Sequence of chain 1.D:
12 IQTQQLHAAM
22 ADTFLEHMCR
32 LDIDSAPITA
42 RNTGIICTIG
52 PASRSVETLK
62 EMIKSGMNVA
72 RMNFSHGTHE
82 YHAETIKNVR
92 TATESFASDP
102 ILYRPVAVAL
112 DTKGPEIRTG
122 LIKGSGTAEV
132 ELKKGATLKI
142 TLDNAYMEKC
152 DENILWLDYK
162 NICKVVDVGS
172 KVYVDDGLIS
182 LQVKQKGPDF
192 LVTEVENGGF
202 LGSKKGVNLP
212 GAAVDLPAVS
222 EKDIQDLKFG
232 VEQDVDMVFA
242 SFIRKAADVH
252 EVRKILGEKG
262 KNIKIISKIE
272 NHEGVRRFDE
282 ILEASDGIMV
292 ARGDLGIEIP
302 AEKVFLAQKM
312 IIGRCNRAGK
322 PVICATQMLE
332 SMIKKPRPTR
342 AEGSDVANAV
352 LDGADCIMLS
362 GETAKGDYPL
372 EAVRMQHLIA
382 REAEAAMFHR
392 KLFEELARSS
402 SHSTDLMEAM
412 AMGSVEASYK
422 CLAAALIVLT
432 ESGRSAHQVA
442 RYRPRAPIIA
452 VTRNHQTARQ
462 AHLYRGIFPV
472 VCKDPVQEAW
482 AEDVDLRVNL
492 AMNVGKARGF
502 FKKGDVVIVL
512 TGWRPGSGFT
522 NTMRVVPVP

The small molecule below binds the protein below.
Small molecule (SMILES): O=C([O-])C(=O)[O-]

Binding-site contacts:
Ligand atom O2 contacts residue GLY294 of chain 1.D at 3.0 Å (h-bond).
Ligand atom O4 contacts residue GLU271 of chain 1.D at 3.3 Å (salt-bridge).
Ligand atom O1 contacts residue LYS269 of chain 1.D at 3.6 Å.
Ligand atom O4 contacts residue MG1 of chain 1.X at 2.1 Å.
Ligand atom O3 contacts residue MG1 of chain 1.X at 2.0 Å.
Ligand atom O2 contacts residue ALA292 of chain 1.D at 3.4 Å.
Ligand atom O3 contacts residue GLU271 of chain 1.D at 3.4 Å (salt-bridge).
Ligand atom C2 contacts residue GLY294 of chain 1.D at 3.7 Å.
Ligand atom C1 contacts residue GLU271 of chain 1.D at 4.0 Å.
Ligand atom O3 contacts residue ARG72 of chain 1.D at 3.9 Å.
Ligand atom C1 contacts residue ALA292 of chain 1.D at 3.7 Å (hydrophobic).
Ligand atom C1 contacts residue MET290 of chain 1.D at 3.4 Å (hydrophobic).
Ligand atom O4 contacts residue ALA292 of chain 1.D at 3.7 Å.
Ligand atom O1 contacts residue MET359 of chain 1.D at 3.5 Å.
Ligand atom C2 contacts residue THR327 of chain 1.D at 3.4 Å.
Ligand atom O2 contacts residue ARG293 of chain 1.D at 3.6 Å (salt-bridge).
Ligand atom C1 contacts residue THR327 of chain 1.D at 4.0 Å.
Ligand atom O1 contacts residue ARG72 of chain 1.D at 3.6 Å.
Ligand atom O1 contacts residue MET290 of chain 1.D at 2.8 Å.
Ligand atom O1 contacts residue ALA292 of chain 1.D at 4.0 Å.
Ligand atom O4 contacts residue GLY294 of chain 1.D at 3.6 Å.
Ligand atom C2 contacts residue ASP295 of chain 1.D at 3.9 Å.
Ligand atom O4 contacts residue ATP1 of chain 1.Z at 3.3 Å (h-bond).
Ligand atom O1 contacts residue ATP1 of chain 1.Z at 3.6 Å.
Ligand atom O3 contacts residue ASP295 of chain 1.D at 3.9 Å.
Ligand atom O4 contacts residue ASP295 of chain 1.D at 2.9 Å (salt-bridge).
Ligand atom O3 contacts residue MET290 of chain 1.D at 4.0 Å.
Ligand atom O3 contacts residue LYS269 of chain 1.D at 2.5 Å (salt-bridge).
Ligand atom C2 contacts residue GLU271 of chain 1.D at 3.9 Å.
Ligand atom O3 contacts residue ATP1 of chain 1.Z at 2.9 Å (h-bond).
Ligand atom C2 contacts residue ATP1 of chain 1.Z at 3.7 Å.
Ligand atom C2 contacts residue MG1 of chain 1.X at 2.8 Å.
Ligand atom C1 contacts residue ARG72 of chain 1.D at 4.0 Å.
Ligand atom C1 contacts residue LYS269 of chain 1.D at 3.4 Å.
Ligand atom O2 contacts residue THR327 of chain 1.D at 2.4 Å (h-bond).
Ligand atom C1 contacts residue MG1 of chain 1.X at 2.8 Å.
Ligand atom C1 contacts residue ATP1 of chain 1.Z at 3.3 Å.
Ligand atom O2 contacts residue MG1 of chain 1.X at 4.0 Å.
Ligand atom C2 contacts residue ALA292 of chain 1.D at 3.6 Å (hydrophobic).
Ligand atom O1 contacts residue THR327 of chain 1.D at 3.5 Å (h-bond).